A protein and the small-molecule ligand that binds it are described below.
Small molecule (SMILES): OC[C@H]1O[C@@H](O[C@H]2[C@H](O)[C@@H](O)[C@H](O)O[C@@H]2CO)[C@H](O)[C@@H](O)[C@@H]1O

Sequence of chain 1.A:
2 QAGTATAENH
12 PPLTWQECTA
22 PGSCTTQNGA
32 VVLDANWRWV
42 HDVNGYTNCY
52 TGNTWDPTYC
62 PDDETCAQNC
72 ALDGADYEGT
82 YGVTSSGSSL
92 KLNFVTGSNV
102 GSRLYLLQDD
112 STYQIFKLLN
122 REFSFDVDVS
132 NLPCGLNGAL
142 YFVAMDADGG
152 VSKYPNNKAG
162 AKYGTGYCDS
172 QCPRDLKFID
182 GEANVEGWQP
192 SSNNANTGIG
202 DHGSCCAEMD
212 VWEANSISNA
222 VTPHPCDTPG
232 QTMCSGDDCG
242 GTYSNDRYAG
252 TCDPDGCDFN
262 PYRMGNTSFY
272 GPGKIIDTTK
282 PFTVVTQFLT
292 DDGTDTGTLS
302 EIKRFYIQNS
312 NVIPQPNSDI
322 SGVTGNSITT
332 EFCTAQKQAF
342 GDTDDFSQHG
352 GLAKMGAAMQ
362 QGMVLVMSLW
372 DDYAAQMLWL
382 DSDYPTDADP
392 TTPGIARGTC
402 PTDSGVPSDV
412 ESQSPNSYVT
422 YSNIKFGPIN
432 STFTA

Binding-site contacts:
Ligand atom O5 contacts residue ARG398 of chain 1.A at 3.3 Å (salt-bridge).
Ligand atom O5 contacts residue ARG248 of chain 1.A at 3.4 Å (salt-bridge).
Ligand atom C3 contacts residue PRO255 of chain 1.A at 4.0 Å (hydrophobic).
Ligand atom O5 contacts residue ASP343 of chain 1.A at 4.0 Å.
Ligand atom C1 contacts residue TRP380 of chain 1.A at 4.1 Å (hydrophobic).
Ligand atom O5 contacts residue ARG264 of chain 1.A at 3.7 Å.
Ligand atom O2 contacts residue HIS225 of chain 1.A at 3.8 Å.
Ligand atom C1 contacts residue ARG398 of chain 1.A at 3.7 Å.
Ligand atom C6 contacts residue ASP259 of chain 1.A at 3.8 Å.
Ligand atom O3 contacts residue PRO255 of chain 1.A at 3.7 Å.
Ligand atom O2 contacts residue ASP256 of chain 1.A at 2.8 Å (salt-bridge).
Ligand atom O3 contacts residue ASP256 of chain 1.A at 3.8 Å.
Ligand atom C6 contacts residue ARG398 of chain 1.A at 3.9 Å.
Ligand atom O3 contacts residue TYR385 of chain 1.A at 4.1 Å.
Ligand atom C2 contacts residue HIS225 of chain 1.A at 4.1 Å.
Ligand atom O3 contacts residue HIS225 of chain 1.A at 3.4 Å.
Ligand atom C4 contacts residue GLN172 of chain 1.A at 4.0 Å.
Ligand atom C6 contacts residue ARG248 of chain 1.A at 4.1 Å.
Ligand atom C1 contacts residue ASP343 of chain 1.A at 3.5 Å.
Ligand atom C6 contacts residue TRP380 of chain 1.A at 3.7 Å (hydrophobic).
Ligand atom C6 contacts residue ARG264 of chain 1.A at 3.9 Å.
Ligand atom O4 contacts residue ASP256 of chain 1.A at 3.6 Å.
Ligand atom O1 contacts residue ASP343 of chain 1.A at 3.0 Å (salt-bridge).
Ligand atom O3 contacts residue GLN172 of chain 1.A at 3.5 Å (h-bond).
Ligand atom O6 contacts residue ARG398 of chain 1.A at 2.9 Å (salt-bridge).
Ligand atom C1 contacts residue ARG264 of chain 1.A at 4.1 Å.
Ligand atom C3 contacts residue ASP256 of chain 1.A at 3.6 Å.
Ligand atom O4 contacts residue TRP380 of chain 1.A at 3.8 Å.
Ligand atom O1 contacts residue ARG264 of chain 1.A at 3.3 Å (salt-bridge).
Ligand atom O2 contacts residue PRO255 of chain 1.A at 4.1 Å.
Ligand atom C5 contacts residue TRP380 of chain 1.A at 3.7 Å (hydrophobic).
Ligand atom O6 contacts residue THR243 of chain 1.A at 2.9 Å (h-bond).
Ligand atom C5 contacts residue ARG398 of chain 1.A at 4.1 Å.
Ligand atom O6 contacts residue TRP380 of chain 1.A at 3.6 Å.
Ligand atom O3 contacts residue ARG248 of chain 1.A at 3.6 Å (salt-bridge).
Ligand atom C5 contacts residue ARG248 of chain 1.A at 4.1 Å.
Ligand atom C2 contacts residue PRO255 of chain 1.A at 3.4 Å (hydrophobic).
Ligand atom O6 contacts residue ARG248 of chain 1.A at 3.1 Å (salt-bridge).
Ligand atom O1 contacts residue ARG398 of chain 1.A at 3.0 Å (salt-bridge).
Ligand atom C2 contacts residue ASP256 of chain 1.A at 3.6 Å.